Sequence of chain 1.A:
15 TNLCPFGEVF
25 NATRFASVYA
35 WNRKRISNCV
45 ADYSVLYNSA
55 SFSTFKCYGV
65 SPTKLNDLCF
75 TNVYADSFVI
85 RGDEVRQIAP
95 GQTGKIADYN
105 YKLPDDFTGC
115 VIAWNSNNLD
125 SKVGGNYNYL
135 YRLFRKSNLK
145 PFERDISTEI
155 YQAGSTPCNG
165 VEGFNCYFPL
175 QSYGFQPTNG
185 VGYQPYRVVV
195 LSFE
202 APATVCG

The protein below binds the small molecule below.
Small molecule (SMILES): CC(=O)N[C@@H]1[C@@H](O)[C@H](O)[C@@H](CO)O[C@H]1O

Binding-site contacts:
Ligand atom C5 contacts residue ASN25 of chain 1.A at 3.7 Å.
Ligand atom C8 contacts residue PHE24 of chain 1.A at 3.9 Å (hydrophobic).
Ligand atom N2 contacts residue ASN25 of chain 1.A at 3.0 Å (h-bond).
Ligand atom C7 contacts residue ASN25 of chain 1.A at 3.8 Å.
Ligand atom C8 contacts residue GLY21 of chain 1.A at 4.0 Å.
Ligand atom C8 contacts residue LEU50 of chain 1.A at 3.9 Å (hydrophobic).
Ligand atom C7 contacts residue GLY21 of chain 1.A at 3.9 Å.
Ligand atom C2 contacts residue ASN25 of chain 1.A at 2.6 Å.
Ligand atom O7 contacts residue GLY21 of chain 1.A at 3.4 Å.
Ligand atom C3 contacts residue ASN25 of chain 1.A at 3.9 Å.
Ligand atom O5 contacts residue ASN25 of chain 1.A at 2.4 Å (h-bond).
Ligand atom O7 contacts residue ASN25 of chain 1.A at 4.0 Å.
Ligand atom C8 contacts residue PHE20 of chain 1.A at 4.5 Å (hydrophobic).
Ligand atom C4 contacts residue ASN25 of chain 1.A at 4.3 Å.
Ligand atom C1 contacts residue ASN25 of chain 1.A at 1.5 Å.